Sequence of chain 1.S:
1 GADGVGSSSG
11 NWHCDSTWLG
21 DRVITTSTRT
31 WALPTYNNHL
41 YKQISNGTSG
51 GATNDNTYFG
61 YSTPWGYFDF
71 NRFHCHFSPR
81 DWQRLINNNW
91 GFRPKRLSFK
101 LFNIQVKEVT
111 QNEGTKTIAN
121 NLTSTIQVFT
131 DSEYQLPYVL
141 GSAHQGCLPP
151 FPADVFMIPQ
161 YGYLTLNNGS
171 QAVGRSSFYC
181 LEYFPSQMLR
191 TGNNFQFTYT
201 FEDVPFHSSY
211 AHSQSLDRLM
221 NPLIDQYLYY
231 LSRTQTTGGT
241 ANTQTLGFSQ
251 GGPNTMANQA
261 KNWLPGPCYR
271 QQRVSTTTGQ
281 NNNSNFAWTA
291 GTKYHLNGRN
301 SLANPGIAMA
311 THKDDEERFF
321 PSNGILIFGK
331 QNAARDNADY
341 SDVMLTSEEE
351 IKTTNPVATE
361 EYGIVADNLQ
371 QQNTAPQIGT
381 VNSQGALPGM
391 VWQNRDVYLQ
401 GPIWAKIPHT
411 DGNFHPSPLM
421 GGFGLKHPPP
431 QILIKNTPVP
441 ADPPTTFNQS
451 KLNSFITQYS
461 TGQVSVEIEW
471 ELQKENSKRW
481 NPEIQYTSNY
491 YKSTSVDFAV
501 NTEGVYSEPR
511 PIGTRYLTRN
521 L

The protein below binds the small molecule below.
Small molecule (SMILES): Nc1ncnc2c1ncn2[C@H]1C[C@H](O)[C@@H](COP(=O)(O)O)O1

Binding-site contacts:
Ligand atom C6 contacts residue PRO416 of chain 1.S at 3.7 Å (hydrophobic).
Ligand atom N9 contacts residue HIS415 of chain 1.S at 4.2 Å.
Ligand atom C5 contacts residue HIS415 of chain 1.S at 4.4 Å.
Ligand atom C8 contacts residue PRO205 of chain 1.S at 4.3 Å (hydrophobic).
Ligand atom N7 contacts residue HIS415 of chain 1.S at 3.6 Å.
Ligand atom C4 contacts residue PRO205 of chain 1.S at 4.2 Å (hydrophobic).
Ligand atom N6 contacts residue ASN394 of chain 1.S at 4.0 Å.
Ligand atom C2' contacts residue HIS415 of chain 1.S at 4.3 Å.
Ligand atom N1 contacts residue VAL204 of chain 1.S at 4.4 Å.
Ligand atom OP1 contacts residue DC1 of chain 1.SC at 2.5 Å (h-bond).
Ligand atom C8 contacts residue HIS415 of chain 1.S at 3.6 Å.
Ligand atom OP2 contacts residue DC1 of chain 1.SC at 2.5 Å (h-bond).
Ligand atom C2 contacts residue PRO416 of chain 1.S at 3.1 Å (hydrophobic).
Ligand atom C5 contacts residue PRO416 of chain 1.S at 4.2 Å (hydrophobic).
Ligand atom C6 contacts residue PRO205 of chain 1.S at 3.7 Å (hydrophobic).
Ligand atom P contacts residue DC1 of chain 1.SC at 1.6 Å.
Ligand atom N1 contacts residue GLY424 of chain 1.S at 4.1 Å.
Ligand atom N7 contacts residue PRO205 of chain 1.S at 3.7 Å.
Ligand atom C1' contacts residue PRO416 of chain 1.S at 4.3 Å (hydrophobic).
Ligand atom N3 contacts residue PRO416 of chain 1.S at 3.5 Å.
Ligand atom O5' contacts residue DC1 of chain 1.SC at 2.5 Å (h-bond).
Ligand atom C4' contacts residue DC1 of chain 1.SC at 4.5 Å.
Ligand atom N1 contacts residue PRO205 of chain 1.S at 4.4 Å.
Ligand atom C4 contacts residue PRO416 of chain 1.S at 4.1 Å (hydrophobic).
Ligand atom N6 contacts residue PRO205 of chain 1.S at 3.9 Å.
Ligand atom C5 contacts residue PRO205 of chain 1.S at 3.6 Å (hydrophobic).
Ligand atom N9 contacts residue PRO416 of chain 1.S at 4.4 Å.
Ligand atom N6 contacts residue PRO416 of chain 1.S at 4.3 Å.
Ligand atom N6 contacts residue SER417 of chain 1.S at 4.3 Å.
Ligand atom C5' contacts residue DC1 of chain 1.SC at 3.1 Å.
Ligand atom C2 contacts residue GLY424 of chain 1.S at 4.2 Å.
Ligand atom N1 contacts residue PRO416 of chain 1.S at 3.1 Å (h-bond).